A small-molecule ligand and the protein it binds are described below.
Small molecule (SMILES): O=C([O-])C(=O)[O-]

Binding-site contacts:
Ligand atom O4 contacts residue LYS186 of chain 1.C at 2.8 Å (salt-bridge).
Ligand atom C1 contacts residue ASP212 of chain 1.C at 3.8 Å.
Ligand atom O4 contacts residue ASP212 of chain 1.C at 3.8 Å.
Ligand atom O1 contacts residue ARG210 of chain 1.C at 3.5 Å (salt-bridge).
Ligand atom O1 contacts residue GLY211 of chain 1.C at 2.9 Å (h-bond).
Ligand atom C1 contacts residue ARG210 of chain 1.C at 4.4 Å.
Ligand atom O2 contacts residue ALA209 of chain 1.C at 4.3 Å.
Ligand atom O3 contacts residue GLY211 of chain 1.C at 3.8 Å.
Ligand atom O3 contacts residue ALA209 of chain 1.C at 3.7 Å.
Ligand atom O3 contacts residue MG1 of chain 1.U at 2.1 Å.
Ligand atom C2 contacts residue ALA209 of chain 1.C at 3.9 Å (hydrophobic).
Ligand atom O4 contacts residue MG1 of chain 1.U at 1.9 Å.
Ligand atom C1 contacts residue GLU188 of chain 1.C at 3.6 Å.
Ligand atom C1 contacts residue GLY211 of chain 1.C at 3.8 Å.
Ligand atom O2 contacts residue MET207 of chain 1.C at 4.4 Å.
Ligand atom C1 contacts residue THR244 of chain 1.C at 3.7 Å.
Ligand atom C2 contacts residue GLU188 of chain 1.C at 3.8 Å.
Ligand atom O2 contacts residue THR244 of chain 1.C at 3.5 Å (h-bond).
Ligand atom O3 contacts residue ASP212 of chain 1.C at 2.8 Å (salt-bridge).
Ligand atom C2 contacts residue LYS186 of chain 1.C at 3.6 Å.
Ligand atom O2 contacts residue ARG87 of chain 1.C at 4.0 Å.
Ligand atom C1 contacts residue ALA209 of chain 1.C at 3.5 Å (hydrophobic).
Ligand atom C2 contacts residue THR244 of chain 1.C at 4.0 Å.
Ligand atom O1 contacts residue ASP212 of chain 1.C at 3.9 Å.
Ligand atom O1 contacts residue MG1 of chain 1.U at 4.0 Å.
Ligand atom C2 contacts residue MG1 of chain 1.U at 2.7 Å.
Ligand atom O2 contacts residue LYS186 of chain 1.C at 3.7 Å.
Ligand atom O2 contacts residue MET276 of chain 1.C at 4.3 Å.
Ligand atom C2 contacts residue ASP212 of chain 1.C at 4.4 Å.
Ligand atom O1 contacts residue THR244 of chain 1.C at 2.6 Å (h-bond).
Ligand atom O1 contacts residue ALA209 of chain 1.C at 3.2 Å.
Ligand atom O2 contacts residue MG1 of chain 1.U at 4.0 Å.
Ligand atom C1 contacts residue MG1 of chain 1.U at 2.8 Å.
Ligand atom O4 contacts residue GLU188 of chain 1.C at 3.2 Å (salt-bridge).
Ligand atom O4 contacts residue ALA209 of chain 1.C at 4.3 Å.
Ligand atom O3 contacts residue GLU188 of chain 1.C at 2.8 Å (salt-bridge).

Sequence of chain 1.C:
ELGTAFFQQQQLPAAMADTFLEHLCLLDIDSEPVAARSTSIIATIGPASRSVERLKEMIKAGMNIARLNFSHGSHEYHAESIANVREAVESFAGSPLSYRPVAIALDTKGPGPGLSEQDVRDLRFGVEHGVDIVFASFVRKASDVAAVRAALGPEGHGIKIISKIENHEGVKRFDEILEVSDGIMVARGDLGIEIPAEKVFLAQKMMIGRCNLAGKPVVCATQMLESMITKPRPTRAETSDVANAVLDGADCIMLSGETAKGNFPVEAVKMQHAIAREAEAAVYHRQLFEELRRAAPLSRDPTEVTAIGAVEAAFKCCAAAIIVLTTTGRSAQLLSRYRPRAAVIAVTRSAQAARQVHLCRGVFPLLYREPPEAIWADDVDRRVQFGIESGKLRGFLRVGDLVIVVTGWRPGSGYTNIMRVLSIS